Sequence of chain 1.A:
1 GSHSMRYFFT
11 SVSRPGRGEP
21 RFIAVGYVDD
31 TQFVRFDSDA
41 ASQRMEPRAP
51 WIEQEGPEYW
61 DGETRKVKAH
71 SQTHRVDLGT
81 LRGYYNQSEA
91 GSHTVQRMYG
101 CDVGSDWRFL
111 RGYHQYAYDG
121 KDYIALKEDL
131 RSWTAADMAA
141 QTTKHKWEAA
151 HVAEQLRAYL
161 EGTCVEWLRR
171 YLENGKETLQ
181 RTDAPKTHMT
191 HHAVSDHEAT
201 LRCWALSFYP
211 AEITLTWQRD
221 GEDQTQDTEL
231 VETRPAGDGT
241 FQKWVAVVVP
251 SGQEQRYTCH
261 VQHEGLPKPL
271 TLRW

Binding-site contacts:
Ligand atom ND2 contacts residue TRP167 of chain 1.A at 3.3 Å.
Ligand atom CA contacts residue ASP77 of chain 1.A at 3.3 Å.
Ligand atom CA contacts residue TYR7 of chain 1.A at 3.6 Å (hydrophobic).
Ligand atom CA contacts residue GLU63 of chain 1.A at 3.6 Å.
Ligand atom OG1 contacts residue VAL76 of chain 1.A at 3.4 Å.
Ligand atom CG1 contacts residue ARG97 of chain 1.A at 3.4 Å.
Ligand atom O contacts residue TRP147 of chain 1.A at 2.9 Å (h-bond).
Ligand atom O contacts residue TYR159 of chain 1.A at 2.7 Å (h-bond).
Ligand atom O contacts residue LYS66 of chain 1.A at 2.9 Å (salt-bridge).
Ligand atom CG1 contacts residue TYR116 of chain 1.A at 3.5 Å (hydrophobic).
Ligand atom CD2 contacts residue TYR99 of chain 1.A at 3.4 Å (hydrophobic).
Ligand atom N contacts residue ASP77 of chain 1.A at 2.8 Å (salt-bridge).
Ligand atom CG2 contacts residue HIS70 of chain 1.A at 3.1 Å.
Ligand atom O contacts residue TYR84 of chain 1.A at 2.9 Å (h-bond).
Ligand atom N contacts residue TYR171 of chain 1.A at 2.8 Å (h-bond).
Ligand atom CG2 contacts residue ASP77 of chain 1.A at 3.5 Å.
Ligand atom CD1 contacts residue GLU63 of chain 1.A at 3.5 Å.
Ligand atom O contacts residue HIS70 of chain 1.A at 3.5 Å.
Ligand atom OXT contacts residue LYS146 of chain 1.A at 3.3 Å (salt-bridge).
Ligand atom CD1 contacts residue MET45 of chain 1.A at 3.5 Å (hydrophobic).
Ligand atom N contacts residue TYR7 of chain 1.A at 2.8 Å (h-bond).
Ligand atom C contacts residue TYR7 of chain 1.A at 3.6 Å (hydrophobic).
Ligand atom O contacts residue LYS146 of chain 1.A at 3.4 Å (salt-bridge).
Ligand atom O contacts residue THR143 of chain 1.A at 2.7 Å (h-bond).
Ligand atom O contacts residue THR73 of chain 1.A at 3.0 Å (h-bond).
Ligand atom CB contacts residue ASP77 of chain 1.A at 3.4 Å.
Ligand atom CG2 contacts residue LYS146 of chain 1.A at 3.1 Å.
Ligand atom OD1 contacts residue LYS66 of chain 1.A at 2.8 Å (salt-bridge).
Ligand atom N contacts residue LYS66 of chain 1.A at 3.5 Å (salt-bridge).
Ligand atom CG contacts residue GLU63 of chain 1.A at 3.4 Å.
Ligand atom CG1 contacts residue TYR99 of chain 1.A at 3.3 Å (hydrophobic).
Ligand atom OG1 contacts residue ASP77 of chain 1.A at 2.4 Å (salt-bridge).
Ligand atom O contacts residue THR73 of chain 1.A at 3.5 Å.
Ligand atom CD2 contacts residue TYR7 of chain 1.A at 3.5 Å (hydrophobic).
Ligand atom CB contacts residue THR143 of chain 1.A at 3.5 Å.
Ligand atom CB contacts residue GLU63 of chain 1.A at 3.6 Å.
Ligand atom CD1 contacts residue VAL67 of chain 1.A at 3.6 Å (hydrophobic).
Ligand atom C contacts residue ASP77 of chain 1.A at 3.5 Å.
Ligand atom N contacts residue TYR99 of chain 1.A at 3.0 Å (h-bond).
Ligand atom N contacts residue GLU63 of chain 1.A at 2.9 Å (salt-bridge).

The protein below binds the small molecule below.
Small molecule (SMILES): CSCC[C@H](NC(=O)[C@@H]1CCCN1C(=O)[C@@H](NC(=O)[C@H](CC(C)C)NC(=O)[C@@H](N)CC(N)=O)C(C)C)C(=O)N[C@H](C(=O)N[C@@H](C)C(=O)N[C@H](C(=O)N[C@H](C(=O)O)C(C)C)[C@@H](C)O)C(C)C